A small-molecule ligand and the protein it binds are described below.
Small molecule (SMILES): CC[C@H](C)[C@H](NC(=O)[C@H](CC(C)C)NC(=O)[C@H](CCC(N)=O)NC(=O)[C@H](Cc1ccc(O)cc1)NC(=O)[C@@H](NC(=O)[C@@H](N)CC(=O)O)[C@@H](C)CC)C(=O)N[C@H](C=O)CCSC

Sequence of chain 1.G:
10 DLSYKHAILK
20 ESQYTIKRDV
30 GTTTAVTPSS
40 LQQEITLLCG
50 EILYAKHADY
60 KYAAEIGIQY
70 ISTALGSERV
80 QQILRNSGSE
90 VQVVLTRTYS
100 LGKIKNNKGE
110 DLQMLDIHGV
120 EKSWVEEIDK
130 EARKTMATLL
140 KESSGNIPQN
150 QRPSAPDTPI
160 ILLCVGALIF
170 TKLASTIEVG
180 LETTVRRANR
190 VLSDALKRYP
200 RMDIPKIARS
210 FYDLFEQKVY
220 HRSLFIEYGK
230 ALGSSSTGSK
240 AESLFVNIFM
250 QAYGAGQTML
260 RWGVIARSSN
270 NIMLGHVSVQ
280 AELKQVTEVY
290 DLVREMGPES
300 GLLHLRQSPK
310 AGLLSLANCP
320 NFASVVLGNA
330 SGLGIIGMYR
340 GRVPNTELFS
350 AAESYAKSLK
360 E

Binding-site contacts:
Ligand atom O contacts residue ARG151 of chain 1.G at 3.0 Å (salt-bridge).
Ligand atom CD1 contacts residue MET135 of chain 1.G at 4.1 Å (hydrophobic).
Ligand atom O contacts residue ARG132 of chain 1.G at 3.2 Å.
Ligand atom CD2 contacts residue ILE103 of chain 1.G at 3.6 Å (hydrophobic).
Ligand atom C contacts residue ARG151 of chain 1.G at 3.7 Å.
Ligand atom C contacts residue ARG132 of chain 1.G at 3.9 Å.
Ligand atom SD contacts residue PRO152 of chain 1.G at 3.7 Å.
Ligand atom CB contacts residue ARG132 of chain 1.G at 4.1 Å.
Ligand atom CD1 contacts residue ILE103 of chain 1.G at 3.9 Å (hydrophobic).
Ligand atom N contacts residue ARG132 of chain 1.G at 3.9 Å.
Ligand atom CE1 contacts residue ARG132 of chain 1.G at 4.2 Å.
Ligand atom O contacts residue ARG132 of chain 1.G at 3.7 Å.
Ligand atom CB contacts residue LEU46 of chain 1.G at 3.7 Å (hydrophobic).
Ligand atom CD1 contacts residue ARG132 of chain 1.G at 3.2 Å.
Ligand atom CE contacts residue ARG132 of chain 1.G at 3.4 Å.
Ligand atom CD1 contacts residue ALA136 of chain 1.G at 3.7 Å (hydrophobic).
Ligand atom C contacts residue SER153 of chain 1.G at 3.1 Å.
Ligand atom CB contacts residue ILE103 of chain 1.G at 3.6 Å (hydrophobic).
Ligand atom CD1 contacts residue ARG132 of chain 1.G at 3.7 Å.
Ligand atom O contacts residue LYS104 of chain 1.G at 4.1 Å.
Ligand atom CG1 contacts residue ARG132 of chain 1.G at 3.5 Å.
Ligand atom O contacts residue ASN105 of chain 1.G at 4.0 Å.
Ligand atom CG contacts residue ILE103 of chain 1.G at 3.4 Å (hydrophobic).
Ligand atom CD1 contacts residue LEU111 of chain 1.G at 3.8 Å (hydrophobic).
Ligand atom CB contacts residue PRO152 of chain 1.G at 4.0 Å (hydrophobic).
Ligand atom CD1 contacts residue LYS129 of chain 1.G at 4.1 Å.
Ligand atom CG contacts residue ARG132 of chain 1.G at 4.1 Å.
Ligand atom O contacts residue ARG132 of chain 1.G at 3.8 Å.
Ligand atom SD contacts residue TYR53 of chain 1.G at 3.3 Å (h-bond).
Ligand atom O contacts residue SER153 of chain 1.G at 3.2 Å (h-bond).
Ligand atom CB contacts residue ASN106 of chain 1.G at 4.1 Å.
Ligand atom SD contacts residue MET135 of chain 1.G at 3.5 Å.
Ligand atom CE2 contacts residue ILE103 of chain 1.G at 4.2 Å (hydrophobic).
Ligand atom CE contacts residue TYR53 of chain 1.G at 3.1 Å (hydrophobic).
Ligand atom CG1 contacts residue LYS133 of chain 1.G at 4.0 Å.
Ligand atom CA contacts residue ARG132 of chain 1.G at 3.9 Å.
Ligand atom CD1 contacts residue LYS133 of chain 1.G at 3.6 Å.
Ligand atom O contacts residue ASN106 of chain 1.G at 4.0 Å.
Ligand atom C contacts residue ARG132 of chain 1.G at 4.1 Å.
Ligand atom CD1 contacts residue ARG132 of chain 1.G at 4.0 Å.